Binding-site contacts:
Ligand atom N2 contacts residue ASN49 of chain 1.C at 2.8 Å (h-bond).
Ligand atom N2 contacts residue ASN18 of chain 1.C at 4.3 Å.
Ligand atom C2 contacts residue ASN49 of chain 1.C at 2.5 Å.
Ligand atom C1 contacts residue ASN49 of chain 1.C at 1.4 Å.
Ligand atom O5 contacts residue ASN49 of chain 1.C at 2.4 Å (h-bond).
Ligand atom O7 contacts residue THR17 of chain 1.C at 3.9 Å.
Ligand atom O7 contacts residue ASN49 of chain 1.C at 4.0 Å.
Ligand atom C7 contacts residue ASN18 of chain 1.C at 3.6 Å.
Ligand atom O5 contacts residue TYR16 of chain 1.C at 3.6 Å.
Ligand atom C7 contacts residue ASN49 of chain 1.C at 3.5 Å.
Ligand atom C7 contacts residue PHE47 of chain 1.C at 3.9 Å (hydrophobic).
Ligand atom C8 contacts residue PHE47 of chain 1.C at 3.5 Å (hydrophobic).
Ligand atom C3 contacts residue ASN49 of chain 1.C at 3.8 Å.
Ligand atom C1 contacts residue TYR16 of chain 1.C at 3.4 Å (hydrophobic).
Ligand atom C8 contacts residue SER48 of chain 1.C at 4.0 Å.
Ligand atom C7 contacts residue SER48 of chain 1.C at 4.1 Å.
Ligand atom C4 contacts residue ASN49 of chain 1.C at 4.3 Å.
Ligand atom O7 contacts residue SER48 of chain 1.C at 3.6 Å.
Ligand atom C5 contacts residue TYR16 of chain 1.C at 4.0 Å (hydrophobic).
Ligand atom O7 contacts residue PHE47 of chain 1.C at 3.5 Å (h-bond).
Ligand atom O7 contacts residue ASN18 of chain 1.C at 2.5 Å (h-bond).
Ligand atom C8 contacts residue ASN49 of chain 1.C at 3.1 Å.
Ligand atom C5 contacts residue ASN49 of chain 1.C at 3.7 Å.

A small-molecule ligand and the protein it binds are described below.
Small molecule (SMILES): CC(=O)N[C@@H]1[C@@H](O)[C@H](O)[C@@H](CO)O[C@H]1O

Sequence of chain 1.C:
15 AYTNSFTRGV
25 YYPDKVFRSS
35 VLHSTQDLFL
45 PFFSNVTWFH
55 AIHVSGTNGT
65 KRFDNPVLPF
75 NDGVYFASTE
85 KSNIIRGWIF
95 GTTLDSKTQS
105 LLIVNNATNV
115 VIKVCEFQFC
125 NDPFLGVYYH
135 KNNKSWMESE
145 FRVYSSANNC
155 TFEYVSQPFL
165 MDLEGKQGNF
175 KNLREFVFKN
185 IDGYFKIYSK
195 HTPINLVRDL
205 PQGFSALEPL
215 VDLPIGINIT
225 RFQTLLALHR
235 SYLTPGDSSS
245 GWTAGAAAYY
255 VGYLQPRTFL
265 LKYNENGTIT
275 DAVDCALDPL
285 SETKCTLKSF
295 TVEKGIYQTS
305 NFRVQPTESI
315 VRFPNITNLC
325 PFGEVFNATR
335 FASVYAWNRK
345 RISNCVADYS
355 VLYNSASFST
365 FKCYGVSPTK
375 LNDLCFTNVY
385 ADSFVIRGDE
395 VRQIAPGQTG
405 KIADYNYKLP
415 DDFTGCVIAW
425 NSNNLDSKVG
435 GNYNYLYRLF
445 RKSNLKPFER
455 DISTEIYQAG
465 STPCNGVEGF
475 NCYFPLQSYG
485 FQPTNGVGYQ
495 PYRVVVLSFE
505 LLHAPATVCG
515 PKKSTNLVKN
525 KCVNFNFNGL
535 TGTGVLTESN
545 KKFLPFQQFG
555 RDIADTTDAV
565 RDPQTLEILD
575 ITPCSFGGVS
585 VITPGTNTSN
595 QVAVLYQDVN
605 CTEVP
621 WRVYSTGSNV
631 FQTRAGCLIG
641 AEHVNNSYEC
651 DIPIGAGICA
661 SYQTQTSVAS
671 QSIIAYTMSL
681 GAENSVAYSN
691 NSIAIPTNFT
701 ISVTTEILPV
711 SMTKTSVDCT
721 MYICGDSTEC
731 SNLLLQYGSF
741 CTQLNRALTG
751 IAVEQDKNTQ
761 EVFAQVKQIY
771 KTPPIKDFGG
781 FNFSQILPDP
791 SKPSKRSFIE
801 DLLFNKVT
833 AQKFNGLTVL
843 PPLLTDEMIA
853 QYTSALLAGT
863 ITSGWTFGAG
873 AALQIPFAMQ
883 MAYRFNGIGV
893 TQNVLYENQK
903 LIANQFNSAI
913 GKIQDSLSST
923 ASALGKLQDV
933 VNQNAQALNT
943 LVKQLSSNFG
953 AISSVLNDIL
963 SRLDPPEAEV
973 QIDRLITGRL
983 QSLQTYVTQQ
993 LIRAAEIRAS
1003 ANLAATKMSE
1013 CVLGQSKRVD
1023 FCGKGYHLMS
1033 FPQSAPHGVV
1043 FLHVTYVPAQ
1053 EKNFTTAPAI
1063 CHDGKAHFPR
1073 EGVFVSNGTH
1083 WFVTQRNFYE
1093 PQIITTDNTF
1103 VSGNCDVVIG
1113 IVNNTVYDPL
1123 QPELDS